Sequence of chain 1.C:
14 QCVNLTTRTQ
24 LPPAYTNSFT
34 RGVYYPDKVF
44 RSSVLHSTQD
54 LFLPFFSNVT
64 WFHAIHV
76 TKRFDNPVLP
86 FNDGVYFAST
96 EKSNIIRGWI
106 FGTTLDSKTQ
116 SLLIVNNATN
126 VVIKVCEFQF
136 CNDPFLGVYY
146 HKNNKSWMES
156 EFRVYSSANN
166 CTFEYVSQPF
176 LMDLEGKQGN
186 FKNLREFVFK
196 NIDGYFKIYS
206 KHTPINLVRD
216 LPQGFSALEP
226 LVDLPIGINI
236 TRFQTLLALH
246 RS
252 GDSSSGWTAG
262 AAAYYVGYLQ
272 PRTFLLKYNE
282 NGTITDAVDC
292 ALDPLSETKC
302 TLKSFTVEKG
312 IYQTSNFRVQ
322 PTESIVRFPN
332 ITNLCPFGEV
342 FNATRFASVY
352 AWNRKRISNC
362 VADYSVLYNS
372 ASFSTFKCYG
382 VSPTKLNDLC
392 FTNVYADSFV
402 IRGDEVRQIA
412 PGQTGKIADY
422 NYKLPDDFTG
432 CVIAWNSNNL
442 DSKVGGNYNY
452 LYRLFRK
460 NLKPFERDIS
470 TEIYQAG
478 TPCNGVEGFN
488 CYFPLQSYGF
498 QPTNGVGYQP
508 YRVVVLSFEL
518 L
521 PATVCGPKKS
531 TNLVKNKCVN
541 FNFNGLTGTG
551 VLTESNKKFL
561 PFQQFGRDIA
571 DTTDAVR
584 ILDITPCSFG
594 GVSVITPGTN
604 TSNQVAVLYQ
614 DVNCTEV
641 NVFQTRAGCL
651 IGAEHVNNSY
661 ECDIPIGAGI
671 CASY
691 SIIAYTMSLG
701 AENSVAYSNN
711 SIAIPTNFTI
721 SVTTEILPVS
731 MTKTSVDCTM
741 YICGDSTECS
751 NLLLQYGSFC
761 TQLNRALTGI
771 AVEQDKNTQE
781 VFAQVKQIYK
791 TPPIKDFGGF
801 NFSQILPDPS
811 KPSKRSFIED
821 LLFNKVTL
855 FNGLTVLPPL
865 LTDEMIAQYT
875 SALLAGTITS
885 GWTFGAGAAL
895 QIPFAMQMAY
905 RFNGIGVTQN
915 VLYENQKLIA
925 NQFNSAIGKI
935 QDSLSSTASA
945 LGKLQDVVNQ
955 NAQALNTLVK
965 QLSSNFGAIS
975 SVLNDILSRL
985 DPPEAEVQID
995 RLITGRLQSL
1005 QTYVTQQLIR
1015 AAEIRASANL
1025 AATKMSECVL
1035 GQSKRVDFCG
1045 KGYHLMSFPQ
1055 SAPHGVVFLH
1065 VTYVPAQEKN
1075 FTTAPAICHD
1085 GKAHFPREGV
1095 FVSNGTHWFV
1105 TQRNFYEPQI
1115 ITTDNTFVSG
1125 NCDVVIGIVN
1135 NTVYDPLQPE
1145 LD

This small molecule binds to this protein.
Small molecule (SMILES): CC(=O)N[C@@H]1[C@@H](O)[C@H](O)[C@@H](CO)O[C@H]1O

Binding-site contacts:
Ligand atom C1 contacts residue THR618 of chain 1.C at 4.2 Å.
Ligand atom C2 contacts residue ASN616 of chain 1.C at 2.5 Å.
Ligand atom O5 contacts residue THR618 of chain 1.C at 3.8 Å.
Ligand atom C5 contacts residue THR618 of chain 1.C at 4.4 Å.
Ligand atom O6 contacts residue THR618 of chain 1.C at 3.8 Å.
Ligand atom N2 contacts residue ASN616 of chain 1.C at 2.9 Å (h-bond).
Ligand atom O7 contacts residue ASN616 of chain 1.C at 4.5 Å.
Ligand atom C5 contacts residue ASN616 of chain 1.C at 3.7 Å.
Ligand atom O5 contacts residue ASN616 of chain 1.C at 2.4 Å (h-bond).
Ligand atom C7 contacts residue ASN616 of chain 1.C at 3.9 Å.
Ligand atom C8 contacts residue GLN644 of chain 1.C at 4.3 Å.
Ligand atom C3 contacts residue ASN616 of chain 1.C at 3.8 Å.
Ligand atom C1 contacts residue ASN616 of chain 1.C at 1.4 Å.
Ligand atom C4 contacts residue ASN616 of chain 1.C at 4.2 Å.